Sequence of chain 1.F:
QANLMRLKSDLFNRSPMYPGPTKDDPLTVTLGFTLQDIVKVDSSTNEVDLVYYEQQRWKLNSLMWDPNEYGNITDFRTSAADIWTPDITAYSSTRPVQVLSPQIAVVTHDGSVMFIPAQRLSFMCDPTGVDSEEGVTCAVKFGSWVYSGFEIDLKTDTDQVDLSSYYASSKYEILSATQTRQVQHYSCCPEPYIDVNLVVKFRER

The small molecule below binds the protein below.
Small molecule (SMILES): CC(=O)N[C@@H]1[C@@H](O)[C@H](O)[C@@H](CO)O[C@H]1O

Sequence of chain 1.G:
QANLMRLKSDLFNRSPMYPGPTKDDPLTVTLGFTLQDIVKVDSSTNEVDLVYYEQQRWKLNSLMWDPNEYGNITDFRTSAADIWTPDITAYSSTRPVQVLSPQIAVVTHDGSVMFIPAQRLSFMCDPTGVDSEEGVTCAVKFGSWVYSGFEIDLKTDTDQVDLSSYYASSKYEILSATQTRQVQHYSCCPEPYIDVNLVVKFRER

Binding-site contacts:
Ligand atom C8 contacts residue ASN91 of chain 1.F at 3.5 Å.
Ligand atom C2 contacts residue ASN91 of chain 1.F at 2.4 Å.
Ligand atom O7 contacts residue GLY90 of chain 1.F at 3.9 Å.
Ligand atom C8 contacts residue ASP43 of chain 1.G at 4.1 Å.
Ligand atom O7 contacts residue ASN91 of chain 1.F at 4.4 Å.
Ligand atom N2 contacts residue GLY90 of chain 1.F at 4.5 Å.
Ligand atom N2 contacts residue ASN91 of chain 1.F at 2.9 Å (h-bond).
Ligand atom C7 contacts residue ASN91 of chain 1.F at 3.4 Å.
Ligand atom C7 contacts residue GLY90 of chain 1.F at 3.8 Å.
Ligand atom C5 contacts residue ASN91 of chain 1.F at 3.7 Å.
Ligand atom C8 contacts residue GLY90 of chain 1.F at 3.8 Å.
Ligand atom C1 contacts residue ASN91 of chain 1.F at 1.4 Å.
Ligand atom C4 contacts residue ASN91 of chain 1.F at 4.2 Å.
Ligand atom O5 contacts residue ASN91 of chain 1.F at 2.4 Å (h-bond).
Ligand atom C3 contacts residue ASN91 of chain 1.F at 3.8 Å.